This small molecule binds to this protein.
Small molecule (SMILES): CC(=O)N[C@H]1[C@H](O[C@H]2[C@H](O)[C@@H](NC(C)=O)CO[C@@H]2CO)O[C@H](CO)[C@@H](O)[C@@H]1O

Binding-site contacts:
Ligand atom C1 contacts residue ASN331 of chain 1.C at 1.5 Å.
Ligand atom O5 contacts residue ASN331 of chain 1.C at 2.4 Å (h-bond).
Ligand atom C5 contacts residue ASN331 of chain 1.C at 3.7 Å.
Ligand atom C4 contacts residue ASN331 of chain 1.C at 4.4 Å.
Ligand atom C8 contacts residue PRO579 of chain 1.C at 4.4 Å (hydrophobic).
Ligand atom N2 contacts residue ASN331 of chain 1.C at 3.0 Å (h-bond).
Ligand atom C7 contacts residue GLN580 of chain 1.C at 4.2 Å.
Ligand atom C2 contacts residue ASN331 of chain 1.C at 2.7 Å.
Ligand atom C7 contacts residue ASN331 of chain 1.C at 4.2 Å.
Ligand atom C8 contacts residue GLN580 of chain 1.C at 3.9 Å.
Ligand atom C3 contacts residue ASN331 of chain 1.C at 3.9 Å.
Ligand atom N2 contacts residue GLN580 of chain 1.C at 4.3 Å.

Sequence of chain 1.C:
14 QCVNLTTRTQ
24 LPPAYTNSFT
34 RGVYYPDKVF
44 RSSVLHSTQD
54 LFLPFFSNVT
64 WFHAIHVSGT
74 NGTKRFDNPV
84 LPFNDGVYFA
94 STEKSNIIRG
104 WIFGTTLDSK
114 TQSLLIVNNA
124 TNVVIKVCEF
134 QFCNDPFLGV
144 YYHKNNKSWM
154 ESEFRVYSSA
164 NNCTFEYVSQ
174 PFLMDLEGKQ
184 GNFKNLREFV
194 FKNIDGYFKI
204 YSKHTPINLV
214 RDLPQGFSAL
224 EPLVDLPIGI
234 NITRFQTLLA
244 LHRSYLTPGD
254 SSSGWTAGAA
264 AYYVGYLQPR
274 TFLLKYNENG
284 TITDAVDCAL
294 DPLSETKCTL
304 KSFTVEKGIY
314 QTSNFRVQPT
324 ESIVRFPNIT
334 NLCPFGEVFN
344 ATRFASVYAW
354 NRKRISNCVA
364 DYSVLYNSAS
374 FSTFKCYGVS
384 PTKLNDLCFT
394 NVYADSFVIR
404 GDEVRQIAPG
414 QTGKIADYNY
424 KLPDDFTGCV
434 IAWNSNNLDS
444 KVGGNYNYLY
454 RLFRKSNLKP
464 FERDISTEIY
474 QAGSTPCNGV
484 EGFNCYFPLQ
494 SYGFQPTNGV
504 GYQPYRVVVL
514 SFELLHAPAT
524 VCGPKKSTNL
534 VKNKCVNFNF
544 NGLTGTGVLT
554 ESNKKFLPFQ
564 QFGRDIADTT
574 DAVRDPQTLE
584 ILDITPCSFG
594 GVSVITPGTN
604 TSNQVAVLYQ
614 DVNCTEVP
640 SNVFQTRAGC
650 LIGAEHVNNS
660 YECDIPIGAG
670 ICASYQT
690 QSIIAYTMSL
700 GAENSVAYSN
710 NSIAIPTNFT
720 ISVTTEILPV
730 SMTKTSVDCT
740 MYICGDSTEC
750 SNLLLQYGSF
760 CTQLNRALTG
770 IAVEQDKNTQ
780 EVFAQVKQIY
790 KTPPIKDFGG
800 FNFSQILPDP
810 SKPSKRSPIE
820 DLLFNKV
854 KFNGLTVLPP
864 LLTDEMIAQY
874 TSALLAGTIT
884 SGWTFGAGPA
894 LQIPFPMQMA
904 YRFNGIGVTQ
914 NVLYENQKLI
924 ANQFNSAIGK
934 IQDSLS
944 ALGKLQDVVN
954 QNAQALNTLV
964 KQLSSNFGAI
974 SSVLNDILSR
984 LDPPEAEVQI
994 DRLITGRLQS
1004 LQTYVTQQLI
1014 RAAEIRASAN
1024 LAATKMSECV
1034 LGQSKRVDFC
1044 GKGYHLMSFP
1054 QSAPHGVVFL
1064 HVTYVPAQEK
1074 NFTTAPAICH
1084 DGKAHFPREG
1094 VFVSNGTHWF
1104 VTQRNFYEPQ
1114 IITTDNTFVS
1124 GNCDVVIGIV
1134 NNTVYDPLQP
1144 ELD